Binding-site contacts:
Ligand atom O5 contacts residue ASN325 of chain 1.A at 2.1 Å (h-bond).
Ligand atom O7 contacts residue ASN325 of chain 1.A at 3.1 Å (h-bond).
Ligand atom C8 contacts residue ALA277 of chain 1.A at 3.4 Å (hydrophobic).
Ligand atom C2 contacts residue ASN325 of chain 1.A at 2.5 Å.
Ligand atom N2 contacts residue ALA277 of chain 1.A at 3.5 Å (h-bond).
Ligand atom C8 contacts residue ASP276 of chain 1.A at 4.1 Å.
Ligand atom N2 contacts residue ASN325 of chain 1.A at 3.1 Å (h-bond).
Ligand atom C8 contacts residue SER278 of chain 1.A at 4.1 Å.
Ligand atom C3 contacts residue ASN325 of chain 1.A at 3.8 Å.
Ligand atom C4 contacts residue ASN325 of chain 1.A at 4.1 Å.
Ligand atom O5 contacts residue GLN343 of chain 1.A at 3.1 Å (h-bond).
Ligand atom C6 contacts residue GLN343 of chain 1.A at 3.8 Å.
Ligand atom C8 contacts residue SER280 of chain 1.A at 4.1 Å.
Ligand atom C7 contacts residue ASN325 of chain 1.A at 3.4 Å.
Ligand atom C1 contacts residue GLN343 of chain 1.A at 4.1 Å.
Ligand atom C5 contacts residue ASN325 of chain 1.A at 3.4 Å.
Ligand atom O6 contacts residue ARG345 of chain 1.A at 3.6 Å.
Ligand atom O6 contacts residue GLN343 of chain 1.A at 3.3 Å (h-bond).
Ligand atom C1 contacts residue ASN325 of chain 1.A at 1.4 Å.
Ligand atom C7 contacts residue ALA277 of chain 1.A at 3.9 Å (hydrophobic).
Ligand atom C5 contacts residue GLN343 of chain 1.A at 4.0 Å.
Ligand atom C6 contacts residue ASN325 of chain 1.A at 4.5 Å.

The small molecule below binds the protein below.
Small molecule (SMILES): CC(=O)N[C@@H]1[C@@H](O)[C@H](O)[C@@H](CO)O[C@H]1O

Sequence of chain 1.A:
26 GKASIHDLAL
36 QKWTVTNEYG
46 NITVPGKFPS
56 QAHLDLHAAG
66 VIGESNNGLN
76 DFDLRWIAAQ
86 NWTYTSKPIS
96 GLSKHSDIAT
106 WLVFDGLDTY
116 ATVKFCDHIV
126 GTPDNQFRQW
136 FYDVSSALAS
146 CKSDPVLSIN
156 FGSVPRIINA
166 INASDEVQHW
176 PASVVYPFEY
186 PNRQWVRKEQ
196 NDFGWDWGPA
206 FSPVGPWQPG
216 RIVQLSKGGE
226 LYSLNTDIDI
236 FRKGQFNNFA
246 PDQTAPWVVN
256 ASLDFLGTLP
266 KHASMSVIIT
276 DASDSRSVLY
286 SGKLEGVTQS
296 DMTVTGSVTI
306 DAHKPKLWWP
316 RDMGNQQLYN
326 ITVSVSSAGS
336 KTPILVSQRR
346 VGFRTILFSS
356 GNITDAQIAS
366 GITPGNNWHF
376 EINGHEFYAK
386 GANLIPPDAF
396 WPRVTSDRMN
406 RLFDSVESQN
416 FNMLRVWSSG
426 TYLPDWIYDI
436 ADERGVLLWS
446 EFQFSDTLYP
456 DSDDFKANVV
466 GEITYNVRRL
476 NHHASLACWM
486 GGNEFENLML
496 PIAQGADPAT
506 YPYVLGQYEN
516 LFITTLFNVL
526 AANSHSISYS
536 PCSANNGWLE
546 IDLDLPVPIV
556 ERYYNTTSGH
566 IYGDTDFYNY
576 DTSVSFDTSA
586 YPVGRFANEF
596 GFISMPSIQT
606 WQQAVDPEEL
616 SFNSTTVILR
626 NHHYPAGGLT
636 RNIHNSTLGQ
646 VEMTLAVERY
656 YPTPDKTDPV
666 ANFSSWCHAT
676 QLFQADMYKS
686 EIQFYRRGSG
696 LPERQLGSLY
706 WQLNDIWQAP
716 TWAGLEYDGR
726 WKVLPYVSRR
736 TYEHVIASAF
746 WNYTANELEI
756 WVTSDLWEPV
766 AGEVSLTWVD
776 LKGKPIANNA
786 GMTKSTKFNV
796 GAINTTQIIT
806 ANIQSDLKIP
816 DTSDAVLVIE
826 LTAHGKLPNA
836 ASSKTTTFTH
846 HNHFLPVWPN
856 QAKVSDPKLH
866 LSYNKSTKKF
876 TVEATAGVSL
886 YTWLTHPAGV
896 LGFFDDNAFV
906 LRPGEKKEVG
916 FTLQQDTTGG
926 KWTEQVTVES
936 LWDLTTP